Binding-site contacts:
Ligand atom C3 contacts residue ASN13 of chain 1.A at 3.7 Å.
Ligand atom C5 contacts residue ASN13 of chain 1.A at 3.6 Å.
Ligand atom C2 contacts residue ASN13 of chain 1.A at 2.3 Å.
Ligand atom C1 contacts residue ASN13 of chain 1.A at 1.4 Å.
Ligand atom C4 contacts residue ASN13 of chain 1.A at 4.1 Å.
Ligand atom C7 contacts residue ASN13 of chain 1.A at 3.8 Å.
Ligand atom N2 contacts residue ASN13 of chain 1.A at 2.9 Å (h-bond).
Ligand atom O7 contacts residue ASN13 of chain 1.A at 3.9 Å.
Ligand atom O5 contacts residue ASN13 of chain 1.A at 2.4 Å (h-bond).

Sequence of chain 1.A:
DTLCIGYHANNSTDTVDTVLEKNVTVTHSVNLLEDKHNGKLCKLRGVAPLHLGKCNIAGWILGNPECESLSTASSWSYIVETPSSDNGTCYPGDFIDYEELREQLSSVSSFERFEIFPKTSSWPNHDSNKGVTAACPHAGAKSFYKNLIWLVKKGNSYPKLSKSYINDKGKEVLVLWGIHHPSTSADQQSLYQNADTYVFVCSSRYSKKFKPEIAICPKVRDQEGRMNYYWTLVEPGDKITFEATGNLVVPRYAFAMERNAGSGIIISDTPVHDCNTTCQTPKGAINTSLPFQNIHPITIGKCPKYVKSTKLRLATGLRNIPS

The small molecule below binds the protein below.
Small molecule (SMILES): CC(=O)N[C@@H]1[C@@H](O)[C@H](O)[C@@H](CO)O[C@H]1O